Sequence of chain 1.A:
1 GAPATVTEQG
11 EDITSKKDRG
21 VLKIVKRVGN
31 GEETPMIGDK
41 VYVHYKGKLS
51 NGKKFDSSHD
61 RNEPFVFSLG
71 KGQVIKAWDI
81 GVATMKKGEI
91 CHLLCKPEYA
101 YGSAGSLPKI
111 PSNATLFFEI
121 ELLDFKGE

Binding-site contacts:
Ligand atom CAO contacts residue TYR45 of chain 1.A at 3.5 Å (hydrophobic).
Ligand atom OAF contacts residue TYR45 of chain 1.A at 3.4 Å.
Ligand atom CBA contacts residue VAL74 of chain 1.A at 3.7 Å (hydrophobic).
Ligand atom C contacts residue TYR101 of chain 1.A at 3.1 Å (hydrophobic).
Ligand atom O contacts residue VAL74 of chain 1.A at 3.1 Å.
Ligand atom CAG contacts residue GLN73 of chain 1.A at 3.3 Å.
Ligand atom CAG contacts residue VAL74 of chain 1.A at 3.6 Å (hydrophobic).
Ligand atom OAE contacts residue PHE55 of chain 1.A at 3.6 Å.
Ligand atom O contacts residue TYR101 of chain 1.A at 3.4 Å (h-bond).
Ligand atom CAH contacts residue GLN73 of chain 1.A at 3.7 Å.
Ligand atom CAM contacts residue PHE65 of chain 1.A at 3.7 Å (hydrophobic).
Ligand atom OAF contacts residue PHE118 of chain 1.A at 3.5 Å.
Ligand atom O contacts residue ILE75 of chain 1.A at 2.8 Å (h-bond).
Ligand atom CA contacts residue TYR101 of chain 1.A at 3.0 Å (hydrophobic).
Ligand atom CAQ contacts residue GLN73 of chain 1.A at 3.2 Å.
Ligand atom CAM contacts residue TRP78 of chain 1.A at 3.6 Å (hydrophobic).
Ligand atom CAZ contacts residue PHE55 of chain 1.A at 3.8 Å (hydrophobic).
Ligand atom SAW contacts residue ASP56 of chain 1.A at 3.3 Å (salt-bridge).
Ligand atom SBJ contacts residue TYR101 of chain 1.A at 3.4 Å (h-bond).
Ligand atom CAI contacts residue TYR101 of chain 1.A at 3.1 Å (hydrophobic).
Ligand atom CB contacts residue TRP78 of chain 1.A at 3.5 Å (hydrophobic).
Ligand atom CAZ contacts residue TYR101 of chain 1.A at 3.6 Å (hydrophobic).
Ligand atom CBE contacts residue ASP56 of chain 1.A at 3.3 Å.
Ligand atom CAJ contacts residue ILE110 of chain 1.A at 3.5 Å (hydrophobic).
Ligand atom OAF contacts residue PHE55 of chain 1.A at 3.5 Å.
Ligand atom CAI contacts residue ILE110 of chain 1.A at 3.2 Å (hydrophobic).
Ligand atom OAF contacts residue ASP56 of chain 1.A at 3.4 Å (salt-bridge).
Ligand atom SBJ contacts residue PHE55 of chain 1.A at 3.8 Å.
Ligand atom CAL contacts residue ASP56 of chain 1.A at 2.8 Å.
Ligand atom NBH contacts residue TYR101 of chain 1.A at 3.6 Å.
Ligand atom CAH contacts residue VAL74 of chain 1.A at 3.5 Å (hydrophobic).
Ligand atom CAA contacts residue GLY72 of chain 1.A at 2.8 Å.
Ligand atom CAA contacts residue VAL74 of chain 1.A at 3.5 Å (hydrophobic).
Ligand atom OAV contacts residue TYR101 of chain 1.A at 3.4 Å (h-bond).
Ligand atom CAK contacts residue TYR101 of chain 1.A at 3.4 Å (hydrophobic).
Ligand atom CAH contacts residue GLY72 of chain 1.A at 3.2 Å.
Ligand atom CAK contacts residue ILE75 of chain 1.A at 3.8 Å (hydrophobic).
Ligand atom N contacts residue TYR101 of chain 1.A at 2.9 Å (h-bond).
Ligand atom OAE contacts residue TYR101 of chain 1.A at 3.2 Å (h-bond).
Ligand atom OAE contacts residue PHE118 of chain 1.A at 3.3 Å.

The small molecule below binds the protein below.
Small molecule (SMILES): COc1ccc(OCCN2C[C@H]3CCC[C@@H](C2=O)N3S(=O)(=O)c2ccc3[nH]c(=O)sc3c2)cc1OC